Sequence of chain 1.A:
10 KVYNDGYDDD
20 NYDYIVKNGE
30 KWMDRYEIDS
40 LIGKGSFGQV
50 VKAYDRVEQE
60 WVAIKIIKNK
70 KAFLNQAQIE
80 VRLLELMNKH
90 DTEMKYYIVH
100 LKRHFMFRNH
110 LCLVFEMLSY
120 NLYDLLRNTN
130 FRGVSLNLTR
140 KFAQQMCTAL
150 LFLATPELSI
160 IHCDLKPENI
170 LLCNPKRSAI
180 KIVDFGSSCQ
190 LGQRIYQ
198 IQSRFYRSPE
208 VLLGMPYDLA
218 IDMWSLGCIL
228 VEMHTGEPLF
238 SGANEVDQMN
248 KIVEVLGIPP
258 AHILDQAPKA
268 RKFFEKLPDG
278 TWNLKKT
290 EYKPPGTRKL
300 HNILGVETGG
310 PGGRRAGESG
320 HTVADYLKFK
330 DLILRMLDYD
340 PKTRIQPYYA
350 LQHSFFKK

A small-molecule ligand and the protein it binds are described below.
Small molecule (SMILES): CCOc1cc(/C=C2\SC(=S)NC2=O)ccc1O

Binding-site contacts:
Ligand atom C04 contacts residue LEU170 of chain 1.A at 3.8 Å (hydrophobic).
Ligand atom N15 contacts residue GLU79 of chain 1.A at 4.1 Å.
Ligand atom C11 contacts residue ASP183 of chain 1.A at 4.1 Å.
Ligand atom C08 contacts residue GLU115 of chain 1.A at 3.8 Å.
Ligand atom C07 contacts residue ALA62 of chain 1.A at 3.6 Å (hydrophobic).
Ligand atom C09 contacts residue VAL182 of chain 1.A at 4.0 Å (hydrophobic).
Ligand atom C07 contacts residue LEU117 of chain 1.A at 3.6 Å (hydrophobic).
Ligand atom O17 contacts residue PHE114 of chain 1.A at 3.3 Å.
Ligand atom C08 contacts residue PHE114 of chain 1.A at 3.9 Å (hydrophobic).
Ligand atom C02 contacts residue ILE41 of chain 1.A at 4.0 Å (hydrophobic).
Ligand atom C13 contacts residue LYS64 of chain 1.A at 3.6 Å.
Ligand atom S12 contacts residue GOL1 of chain 1.G at 4.1 Å.
Ligand atom S14 contacts residue LYS64 of chain 1.A at 3.7 Å.
Ligand atom C16 contacts residue PHE114 of chain 1.A at 3.9 Å (hydrophobic).
Ligand atom O17 contacts residue GLU79 of chain 1.A at 3.9 Å.
Ligand atom C01 contacts residue ILE41 of chain 1.A at 3.3 Å (hydrophobic).
Ligand atom C10 contacts residue PHE114 of chain 1.A at 3.9 Å (hydrophobic).
Ligand atom C08 contacts residue ALA62 of chain 1.A at 4.0 Å (hydrophobic).
Ligand atom C07 contacts residue GLU115 of chain 1.A at 3.2 Å.
Ligand atom C10 contacts residue VAL182 of chain 1.A at 3.6 Å (hydrophobic).
Ligand atom C16 contacts residue ASP183 of chain 1.A at 3.3 Å.
Ligand atom O17 contacts residue ASP183 of chain 1.A at 3.0 Å (salt-bridge).
Ligand atom N15 contacts residue ASP183 of chain 1.A at 3.2 Å.
Ligand atom C05 contacts residue ALA62 of chain 1.A at 3.7 Å (hydrophobic).
Ligand atom O06 contacts residue LEU117 of chain 1.A at 3.0 Å (h-bond).
Ligand atom O03 contacts residue LEU170 of chain 1.A at 3.9 Å.
Ligand atom O06 contacts residue ALA62 of chain 1.A at 4.1 Å.
Ligand atom S14 contacts residue GOL1 of chain 1.G at 3.5 Å (h-bond).
Ligand atom N15 contacts residue LYS64 of chain 1.A at 3.1 Å (salt-bridge).
Ligand atom O06 contacts residue MET116 of chain 1.A at 3.8 Å.
Ligand atom S14 contacts residue PHE46 of chain 1.A at 3.3 Å.
Ligand atom C11 contacts residue VAL182 of chain 1.A at 3.8 Å (hydrophobic).
Ligand atom C08 contacts residue LEU117 of chain 1.A at 4.0 Å (hydrophobic).
Ligand atom S14 contacts residue ASP183 of chain 1.A at 3.8 Å.
Ligand atom O03 contacts residue ILE41 of chain 1.A at 3.7 Å.
Ligand atom S12 contacts residue VAL49 of chain 1.A at 4.0 Å.
Ligand atom C05 contacts residue LEU117 of chain 1.A at 3.7 Å (hydrophobic).
Ligand atom C13 contacts residue ASP183 of chain 1.A at 3.8 Å.
Ligand atom C05 contacts residue LEU170 of chain 1.A at 4.0 Å (hydrophobic).
Ligand atom C16 contacts residue VAL182 of chain 1.A at 4.0 Å (hydrophobic).